Sequence of chain 3.A:
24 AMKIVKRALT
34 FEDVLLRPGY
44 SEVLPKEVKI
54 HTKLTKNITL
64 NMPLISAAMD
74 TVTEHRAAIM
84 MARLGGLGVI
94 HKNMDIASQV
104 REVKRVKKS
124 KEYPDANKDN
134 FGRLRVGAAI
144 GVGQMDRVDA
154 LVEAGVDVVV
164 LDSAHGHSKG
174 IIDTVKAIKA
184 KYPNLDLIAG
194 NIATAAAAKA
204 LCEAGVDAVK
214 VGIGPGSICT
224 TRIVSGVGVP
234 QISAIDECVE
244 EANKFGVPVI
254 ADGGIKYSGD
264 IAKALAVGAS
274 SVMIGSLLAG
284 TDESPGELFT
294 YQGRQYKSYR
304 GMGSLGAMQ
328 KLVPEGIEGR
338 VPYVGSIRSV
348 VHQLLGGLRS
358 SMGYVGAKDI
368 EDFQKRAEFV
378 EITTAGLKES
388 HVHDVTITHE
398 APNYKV

Sequence of chain 2.A:
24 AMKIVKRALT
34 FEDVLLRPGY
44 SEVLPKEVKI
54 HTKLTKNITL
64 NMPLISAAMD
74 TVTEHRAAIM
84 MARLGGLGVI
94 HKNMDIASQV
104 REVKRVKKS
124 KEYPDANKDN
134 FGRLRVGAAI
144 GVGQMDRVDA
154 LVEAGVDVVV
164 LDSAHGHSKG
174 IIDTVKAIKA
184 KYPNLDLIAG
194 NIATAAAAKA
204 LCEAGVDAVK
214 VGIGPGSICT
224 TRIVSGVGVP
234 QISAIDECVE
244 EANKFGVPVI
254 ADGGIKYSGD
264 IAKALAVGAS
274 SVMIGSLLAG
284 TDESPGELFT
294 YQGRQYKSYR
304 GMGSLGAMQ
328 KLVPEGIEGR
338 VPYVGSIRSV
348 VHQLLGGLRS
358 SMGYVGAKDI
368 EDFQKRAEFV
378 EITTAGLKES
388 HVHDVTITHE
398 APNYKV

A protein and the small-molecule ligand that binds it are described below.
Small molecule (SMILES): C=C(C)c1cccc(C(C)(C)NC(=O)Nc2ccc(Cl)c(OCC(=O)O)c2)c1

Binding-site contacts:
Ligand atom C10 contacts residue ALA167 of chain 2.A at 4.0 Å (hydrophobic).
Ligand atom O1 contacts residue LEU47 of chain 3.A at 3.9 Å.
Ligand atom C10 contacts residue GLU332 of chain 2.A at 3.5 Å.
Ligand atom N3 contacts residue GLU332 of chain 2.A at 3.0 Å (salt-bridge).
Ligand atom C24 contacts residue SER166 of chain 2.A at 4.0 Å.
Ligand atom C21 contacts residue SER357 of chain 3.A at 3.7 Å.
Ligand atom CL contacts residue GLY360 of chain 3.A at 3.7 Å.
Ligand atom C19 contacts residue PRO48 of chain 3.A at 3.8 Å (hydrophobic).
Ligand atom C8 contacts residue EDO1 of chain 2.J at 3.6 Å.
Ligand atom C22 contacts residue TYR361 of chain 3.A at 3.6 Å (hydrophobic).
Ligand atom C8 contacts residue ALA167 of chain 2.A at 3.6 Å (hydrophobic).
Ligand atom CL contacts residue PRO48 of chain 3.A at 3.9 Å.
Ligand atom C3 contacts residue GLY306 of chain 2.A at 3.7 Å.
Ligand atom C13 contacts residue GLU332 of chain 2.A at 3.7 Å.
Ligand atom C18 contacts residue ALA167 of chain 2.A at 4.0 Å (hydrophobic).
Ligand atom C8 contacts residue TYR361 of chain 3.A at 3.9 Å (hydrophobic).
Ligand atom CL contacts residue HIS168 of chain 2.A at 4.0 Å.
Ligand atom C4 contacts residue GLY306 of chain 2.A at 4.0 Å.
Ligand atom C17 contacts residue GLU332 of chain 2.A at 4.0 Å.
Ligand atom C13 contacts residue GLY306 of chain 2.A at 3.9 Å.
Ligand atom C8 contacts residue THR224 of chain 2.A at 3.6 Å.
Ligand atom O1 contacts residue PRO48 of chain 3.A at 4.0 Å.
Ligand atom C22 contacts residue SER357 of chain 3.A at 3.6 Å.
Ligand atom C7 contacts residue IMP1 of chain 2.D at 3.6 Å.
Ligand atom C28 contacts residue SER166 of chain 2.A at 3.6 Å.
Ligand atom O25 contacts residue SER166 of chain 2.A at 3.5 Å (h-bond).
Ligand atom C21 contacts residue TYR361 of chain 3.A at 4.0 Å (hydrophobic).
Ligand atom C3 contacts residue MET305 of chain 2.A at 3.8 Å (hydrophobic).
Ligand atom C20 contacts residue PRO48 of chain 3.A at 3.7 Å (hydrophobic).
Ligand atom N4 contacts residue ALA167 of chain 2.A at 3.8 Å.
Ligand atom CL contacts residue VAL46 of chain 3.A at 3.9 Å.
Ligand atom C21 contacts residue PRO48 of chain 3.A at 3.8 Å (hydrophobic).
Ligand atom C7 contacts residue ALA167 of chain 2.A at 3.8 Å (hydrophobic).
Ligand atom C8 contacts residue IMP1 of chain 2.D at 3.6 Å.
Ligand atom C17 contacts residue ALA167 of chain 2.A at 3.8 Å (hydrophobic).
Ligand atom C8 contacts residue GLU332 of chain 2.A at 3.7 Å.
Ligand atom N4 contacts residue GLU332 of chain 2.A at 3.0 Å (salt-bridge).
Ligand atom C13 contacts residue VAL330 of chain 2.A at 3.5 Å (hydrophobic).
Ligand atom C9 contacts residue IMP1 of chain 2.D at 3.5 Å.
Ligand atom C2 contacts residue GLY306 of chain 2.A at 3.8 Å.